A protein and the small-molecule ligand that binds it are described below.
Small molecule (SMILES): COCc1cc2cc(c1)C(=O)N[C@H]([C@H](O)CNC1(c3cccc(C(C)C)c3)CC1)Cc1cccc(c1)OCCCCN2

Sequence of chain 1.B:
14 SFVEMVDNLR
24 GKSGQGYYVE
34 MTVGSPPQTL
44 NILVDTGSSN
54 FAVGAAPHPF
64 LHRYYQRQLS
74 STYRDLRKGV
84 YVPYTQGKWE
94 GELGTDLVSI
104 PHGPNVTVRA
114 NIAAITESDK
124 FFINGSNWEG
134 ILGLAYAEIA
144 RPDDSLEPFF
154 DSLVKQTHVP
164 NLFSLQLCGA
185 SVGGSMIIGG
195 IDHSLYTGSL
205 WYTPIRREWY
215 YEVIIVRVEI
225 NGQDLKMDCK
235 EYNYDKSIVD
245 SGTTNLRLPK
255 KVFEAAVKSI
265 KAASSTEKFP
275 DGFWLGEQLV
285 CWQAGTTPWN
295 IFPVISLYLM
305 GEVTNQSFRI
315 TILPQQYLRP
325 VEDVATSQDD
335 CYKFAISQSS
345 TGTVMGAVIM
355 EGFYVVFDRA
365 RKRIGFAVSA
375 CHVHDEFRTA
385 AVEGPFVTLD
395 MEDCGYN

Binding-site contacts:
Ligand atom C56 contacts residue ASP244 of chain 1.B at 3.2 Å.
Ligand atom C34 contacts residue GLY246 of chain 1.B at 3.2 Å.
Ligand atom C62 contacts residue TYR214 of chain 1.B at 3.3 Å (hydrophobic).
Ligand atom C69 contacts residue GLY50 of chain 1.B at 3.3 Å.
Ligand atom C76 contacts residue THR88 of chain 1.B at 3.6 Å.
Ligand atom N1 contacts residue GLY246 of chain 1.B at 3.0 Å (h-bond).
Ligand atom C62 contacts residue ILE242 of chain 1.B at 3.3 Å (hydrophobic).
Ligand atom O54 contacts residue TYR87 of chain 1.B at 3.4 Å.
Ligand atom C12 contacts residue PHE124 of chain 1.B at 3.6 Å (hydrophobic).
Ligand atom O18 contacts residue ILE126 of chain 1.B at 3.5 Å.
Ligand atom C22 contacts residue GLY27 of chain 1.B at 3.6 Å.
Ligand atom O51 contacts residue TYR87 of chain 1.B at 3.4 Å.
Ligand atom N59 contacts residue GLY50 of chain 1.B at 3.0 Å (h-bond).
Ligand atom C56 contacts residue THR247 of chain 1.B at 3.6 Å.
Ligand atom C22 contacts residue ILE126 of chain 1.B at 3.7 Å (hydrophobic).
Ligand atom C5 contacts residue ASP48 of chain 1.B at 3.4 Å.
Ligand atom C14 contacts residue PHE124 of chain 1.B at 3.5 Å (hydrophobic).
Ligand atom O45 contacts residue ARG251 of chain 1.B at 3.5 Å (salt-bridge).
Ligand atom C62 contacts residue GLY50 of chain 1.B at 3.6 Å.
Ligand atom C74 contacts residue TYR87 of chain 1.B at 3.6 Å (hydrophobic).
Ligand atom O54 contacts residue GLY50 of chain 1.B at 3.4 Å (h-bond).
Ligand atom O54 contacts residue SER51 of chain 1.B at 3.6 Å.
Ligand atom C9 contacts residue GLY246 of chain 1.B at 3.4 Å.
Ligand atom O54 contacts residue ASP48 of chain 1.B at 2.6 Å (salt-bridge).
Ligand atom C72 contacts residue PRO86 of chain 1.B at 3.2 Å (hydrophobic).
Ligand atom C22 contacts residue GLN28 of chain 1.B at 3.4 Å.
Ligand atom C9 contacts residue LEU46 of chain 1.B at 3.5 Å (hydrophobic).
Ligand atom C61 contacts residue ASP244 of chain 1.B at 3.5 Å.
Ligand atom N31 contacts residue THR248 of chain 1.B at 3.2 Å (h-bond).
Ligand atom C46 contacts residue ARG251 of chain 1.B at 3.6 Å.
Ligand atom C22 contacts residue GLY29 of chain 1.B at 3.7 Å.
Ligand atom C28 contacts residue THR248 of chain 1.B at 3.2 Å.
Ligand atom C52 contacts residue ASP48 of chain 1.B at 3.5 Å.
Ligand atom O51 contacts residue THR88 of chain 1.B at 3.3 Å (h-bond).
Ligand atom C61 contacts residue GLY50 of chain 1.B at 3.6 Å.
Ligand atom O18 contacts residue TRP131 of chain 1.B at 3.6 Å.
Ligand atom C65 contacts residue ASP244 of chain 1.B at 3.1 Å.
Ligand atom N59 contacts residue ASP244 of chain 1.B at 2.8 Å (salt-bridge).
Ligand atom C28 contacts residue GLY246 of chain 1.B at 3.5 Å.
Ligand atom C25 contacts residue GLY27 of chain 1.B at 3.6 Å.